A protein and the small-molecule ligand that binds it are described below.
Small molecule (SMILES): Cc1[nH]ncc1-c1cc2nc([C@@H]3CC4CCN3CC4)[nH]c(=O)c2s1

Binding-site contacts:
Ligand atom C9 contacts residue VAL94 of chain 1.C at 3.8 Å (hydrophobic).
Ligand atom C6 contacts residue PHE372 of chain 1.C at 4.0 Å (hydrophobic).
Ligand atom C21 contacts residue GLY89 of chain 1.C at 3.8 Å.
Ligand atom O16 contacts residue ASP220 of chain 1.C at 3.5 Å.
Ligand atom C1 contacts residue MET157 of chain 1.C at 3.5 Å (hydrophobic).
Ligand atom C15 contacts residue ASP220 of chain 1.C at 3.9 Å.
Ligand atom C22 contacts residue GLY89 of chain 1.C at 3.5 Å.
Ligand atom N13 contacts residue ASP220 of chain 1.C at 3.4 Å (salt-bridge).
Ligand atom C23 contacts residue ARG88 of chain 1.C at 3.6 Å.
Ligand atom N3 contacts residue TYR159 of chain 1.C at 3.6 Å.
Ligand atom C2 contacts residue ALA107 of chain 1.C at 3.5 Å (hydrophobic).
Ligand atom O16 contacts residue GLU128 of chain 1.C at 3.6 Å (salt-bridge).
Ligand atom C27 contacts residue ASP220 of chain 1.C at 3.2 Å.
Ligand atom N5 contacts residue MET160 of chain 1.C at 3.3 Å (h-bond).
Ligand atom S18 contacts residue LEU209 of chain 1.C at 3.9 Å.
Ligand atom C12 contacts residue VAL94 of chain 1.C at 3.9 Å (hydrophobic).
Ligand atom C7 contacts residue LEU209 of chain 1.C at 3.4 Å (hydrophobic).
Ligand atom C23 contacts residue GLY89 of chain 1.C at 3.3 Å.
Ligand atom C1 contacts residue GLU158 of chain 1.C at 3.4 Å.
Ligand atom N3 contacts residue ALA107 of chain 1.C at 3.3 Å.
Ligand atom C6 contacts residue LEU209 of chain 1.C at 3.8 Å (hydrophobic).
Ligand atom C1 contacts residue VAL141 of chain 1.C at 3.5 Å (hydrophobic).
Ligand atom C6 contacts residue ILE86 of chain 1.C at 3.7 Å (hydrophobic).
Ligand atom C26 contacts residue ASP220 of chain 1.C at 3.4 Å.
Ligand atom C8 contacts residue LEU209 of chain 1.C at 3.6 Å (hydrophobic).
Ligand atom N13 contacts residue LYS109 of chain 1.C at 3.9 Å.
Ligand atom N5 contacts residue ILE86 of chain 1.C at 3.9 Å.
Ligand atom C10 contacts residue VAL94 of chain 1.C at 3.8 Å (hydrophobic).
Ligand atom O16 contacts residue LYS109 of chain 1.C at 3.3 Å (salt-bridge).
Ligand atom N5 contacts residue ALA107 of chain 1.C at 3.7 Å.
Ligand atom N3 contacts residue MET160 of chain 1.C at 3.1 Å (h-bond).
Ligand atom N3 contacts residue GLU158 of chain 1.C at 3.2 Å (salt-bridge).
Ligand atom S18 contacts residue MET157 of chain 1.C at 3.9 Å.
Ligand atom C2 contacts residue GLU158 of chain 1.C at 3.7 Å.
Ligand atom C15 contacts residue LYS109 of chain 1.C at 3.8 Å.
Ligand atom S18 contacts residue ALA219 of chain 1.C at 3.8 Å.
Ligand atom O16 contacts residue ALA219 of chain 1.C at 3.2 Å (h-bond).
Ligand atom N11 contacts residue VAL94 of chain 1.C at 3.5 Å.
Ligand atom N5 contacts residue TYR159 of chain 1.C at 3.8 Å.
Ligand atom C2 contacts residue LEU209 of chain 1.C at 3.7 Å (hydrophobic).

Sequence of chain 1.C:
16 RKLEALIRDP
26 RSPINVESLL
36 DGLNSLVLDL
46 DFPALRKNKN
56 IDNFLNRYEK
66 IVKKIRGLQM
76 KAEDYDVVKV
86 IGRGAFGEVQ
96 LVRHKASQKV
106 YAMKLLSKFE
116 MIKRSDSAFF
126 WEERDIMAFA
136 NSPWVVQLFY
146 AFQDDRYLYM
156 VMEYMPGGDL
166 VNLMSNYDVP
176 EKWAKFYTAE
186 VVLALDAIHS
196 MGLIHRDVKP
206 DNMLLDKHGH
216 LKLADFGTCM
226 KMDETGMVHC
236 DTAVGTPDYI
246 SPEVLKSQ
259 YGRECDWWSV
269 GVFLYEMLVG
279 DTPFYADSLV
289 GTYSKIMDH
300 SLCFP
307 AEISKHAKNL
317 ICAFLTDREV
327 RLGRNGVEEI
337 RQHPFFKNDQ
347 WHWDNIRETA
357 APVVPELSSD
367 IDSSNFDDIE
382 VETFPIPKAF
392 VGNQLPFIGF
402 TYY